Sequence of chain 1.C:
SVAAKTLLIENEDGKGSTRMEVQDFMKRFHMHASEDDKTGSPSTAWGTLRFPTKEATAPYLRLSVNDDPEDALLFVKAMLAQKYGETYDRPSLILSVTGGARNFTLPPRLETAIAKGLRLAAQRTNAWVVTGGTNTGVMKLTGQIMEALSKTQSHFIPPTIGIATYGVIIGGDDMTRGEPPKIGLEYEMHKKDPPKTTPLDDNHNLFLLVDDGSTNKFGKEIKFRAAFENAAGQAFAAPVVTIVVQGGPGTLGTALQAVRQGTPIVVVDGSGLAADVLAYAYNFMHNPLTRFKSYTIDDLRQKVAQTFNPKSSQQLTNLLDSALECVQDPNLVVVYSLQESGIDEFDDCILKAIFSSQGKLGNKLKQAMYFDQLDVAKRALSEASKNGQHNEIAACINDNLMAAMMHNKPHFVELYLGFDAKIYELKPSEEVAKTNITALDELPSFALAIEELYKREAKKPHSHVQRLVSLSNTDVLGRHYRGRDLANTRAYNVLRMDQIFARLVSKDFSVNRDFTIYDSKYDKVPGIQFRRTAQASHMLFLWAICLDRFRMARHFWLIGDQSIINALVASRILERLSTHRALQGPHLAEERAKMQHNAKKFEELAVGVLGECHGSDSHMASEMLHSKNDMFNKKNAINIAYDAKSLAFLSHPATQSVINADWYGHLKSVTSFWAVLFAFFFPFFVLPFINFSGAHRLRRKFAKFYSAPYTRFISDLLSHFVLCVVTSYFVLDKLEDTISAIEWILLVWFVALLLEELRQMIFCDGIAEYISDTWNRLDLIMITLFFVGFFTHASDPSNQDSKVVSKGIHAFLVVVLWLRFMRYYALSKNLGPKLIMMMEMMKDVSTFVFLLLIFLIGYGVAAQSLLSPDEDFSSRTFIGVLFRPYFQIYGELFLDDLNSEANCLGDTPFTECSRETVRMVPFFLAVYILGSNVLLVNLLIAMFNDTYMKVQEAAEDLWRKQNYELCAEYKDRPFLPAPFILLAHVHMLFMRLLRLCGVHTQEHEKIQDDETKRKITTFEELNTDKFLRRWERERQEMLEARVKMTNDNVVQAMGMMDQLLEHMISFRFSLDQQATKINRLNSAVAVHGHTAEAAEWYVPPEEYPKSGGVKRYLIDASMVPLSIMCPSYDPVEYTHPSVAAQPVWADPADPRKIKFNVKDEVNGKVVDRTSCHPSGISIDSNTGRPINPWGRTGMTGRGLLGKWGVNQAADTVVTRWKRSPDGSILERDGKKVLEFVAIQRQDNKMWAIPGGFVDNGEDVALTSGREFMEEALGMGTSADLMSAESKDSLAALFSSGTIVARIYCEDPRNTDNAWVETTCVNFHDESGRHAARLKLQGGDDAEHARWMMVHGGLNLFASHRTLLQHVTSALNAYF

The small molecule below binds the protein below.
Small molecule (SMILES): CC(C)CCC[C@@H](C)[C@H]1CC[C@H]2[C@@H]3CC=C4C[C@@H](O)CC[C@]4(C)[C@H]3CC[C@]12C

Sequence of chain 1.B:
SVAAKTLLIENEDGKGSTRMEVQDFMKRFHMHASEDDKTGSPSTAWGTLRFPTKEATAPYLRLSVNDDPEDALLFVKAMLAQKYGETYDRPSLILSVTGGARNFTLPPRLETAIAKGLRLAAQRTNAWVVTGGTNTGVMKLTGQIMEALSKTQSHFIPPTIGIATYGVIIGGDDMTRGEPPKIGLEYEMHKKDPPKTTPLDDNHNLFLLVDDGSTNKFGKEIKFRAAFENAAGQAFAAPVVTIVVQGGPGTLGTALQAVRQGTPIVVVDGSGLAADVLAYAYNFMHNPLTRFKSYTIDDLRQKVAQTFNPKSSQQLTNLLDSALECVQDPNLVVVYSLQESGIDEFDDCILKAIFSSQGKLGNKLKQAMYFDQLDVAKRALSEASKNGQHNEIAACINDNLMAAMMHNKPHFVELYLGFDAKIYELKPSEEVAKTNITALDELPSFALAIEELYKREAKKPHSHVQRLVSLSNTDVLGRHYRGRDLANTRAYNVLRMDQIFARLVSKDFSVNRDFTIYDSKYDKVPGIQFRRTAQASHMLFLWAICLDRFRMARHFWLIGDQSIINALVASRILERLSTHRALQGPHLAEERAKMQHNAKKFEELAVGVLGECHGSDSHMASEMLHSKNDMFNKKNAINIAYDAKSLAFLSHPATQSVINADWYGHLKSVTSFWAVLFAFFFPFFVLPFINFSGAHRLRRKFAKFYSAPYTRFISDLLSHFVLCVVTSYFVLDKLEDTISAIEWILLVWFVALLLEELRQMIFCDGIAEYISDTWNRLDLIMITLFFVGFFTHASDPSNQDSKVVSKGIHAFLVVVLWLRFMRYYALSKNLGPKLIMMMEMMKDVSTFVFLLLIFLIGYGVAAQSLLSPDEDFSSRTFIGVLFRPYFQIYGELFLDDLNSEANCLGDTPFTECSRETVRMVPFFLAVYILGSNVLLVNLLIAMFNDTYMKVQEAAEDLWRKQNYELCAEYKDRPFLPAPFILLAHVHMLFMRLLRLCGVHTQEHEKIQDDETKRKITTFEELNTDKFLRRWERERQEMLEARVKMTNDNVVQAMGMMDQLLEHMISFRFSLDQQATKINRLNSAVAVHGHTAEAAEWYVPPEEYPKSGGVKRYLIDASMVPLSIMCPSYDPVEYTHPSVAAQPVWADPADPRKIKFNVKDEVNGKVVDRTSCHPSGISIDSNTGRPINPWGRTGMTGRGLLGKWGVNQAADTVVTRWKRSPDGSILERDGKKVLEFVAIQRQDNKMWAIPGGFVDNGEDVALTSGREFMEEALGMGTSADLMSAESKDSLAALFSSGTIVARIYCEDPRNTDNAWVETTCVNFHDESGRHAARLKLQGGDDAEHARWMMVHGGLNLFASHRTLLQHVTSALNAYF

Binding-site contacts:
Ligand atom C1 contacts residue THR1010 of chain 1.B at 3.8 Å.
Ligand atom C27 contacts residue ILE874 of chain 1.C at 4.1 Å (hydrophobic).
Ligand atom C2 contacts residue VAL898 of chain 1.C at 3.5 Å (hydrophobic).
Ligand atom C19 contacts residue GLU1009 of chain 1.B at 4.3 Å.
Ligand atom C21 contacts residue LEU878 of chain 1.C at 3.5 Å (hydrophobic).
Ligand atom C18 contacts residue CLR1 of chain 1.W at 3.6 Å.
Ligand atom C16 contacts residue CLR1 of chain 1.W at 4.2 Å.
Ligand atom C20 contacts residue PHE905 of chain 1.C at 4.0 Å (hydrophobic).
Ligand atom C26 contacts residue CLR1 of chain 1.W at 4.4 Å.
Ligand atom C18 contacts residue PHE905 of chain 1.C at 3.6 Å (hydrophobic).
Ligand atom C5 contacts residue CLR1 of chain 1.W at 4.1 Å.
Ligand atom C21 contacts residue ILE902 of chain 1.C at 4.2 Å (hydrophobic).
Ligand atom C3 contacts residue GLU1009 of chain 1.B at 4.3 Å.
Ligand atom C11 contacts residue ILE902 of chain 1.C at 4.4 Å (hydrophobic).
Ligand atom C8 contacts residue CLR1 of chain 1.W at 4.0 Å.
Ligand atom C19 contacts residue MET1013 of chain 1.B at 4.2 Å (hydrophobic).
Ligand atom C23 contacts residue LEU878 of chain 1.C at 3.9 Å (hydrophobic).
Ligand atom C6 contacts residue CLR1 of chain 1.W at 4.2 Å.
Ligand atom C1 contacts residue VAL898 of chain 1.C at 3.7 Å (hydrophobic).
Ligand atom C25 contacts residue PHE905 of chain 1.C at 4.1 Å (hydrophobic).
Ligand atom C12 contacts residue ILE902 of chain 1.C at 3.6 Å (hydrophobic).
Ligand atom C2 contacts residue GLU1009 of chain 1.B at 4.2 Å.
Ligand atom C19 contacts residue CLR1 of chain 1.W at 3.8 Å.
Ligand atom C25 contacts residue ILE874 of chain 1.C at 4.5 Å (hydrophobic).
Ligand atom C22 contacts residue CLR1 of chain 1.W at 4.0 Å.
Ligand atom C19 contacts residue THR1010 of chain 1.B at 4.3 Å.
Ligand atom C11 contacts residue MET1013 of chain 1.B at 4.2 Å (hydrophobic).
Ligand atom C18 contacts residue MET1013 of chain 1.B at 3.5 Å (hydrophobic).
Ligand atom C20 contacts residue CLR1 of chain 1.W at 4.5 Å.
Ligand atom C4 contacts residue GLU1009 of chain 1.B at 4.3 Å.
Ligand atom C4 contacts residue CLR1 of chain 1.W at 3.9 Å.
Ligand atom C2 contacts residue THR1010 of chain 1.B at 3.9 Å.
Ligand atom O1 contacts residue GLU1009 of chain 1.B at 3.6 Å.
Ligand atom C21 contacts residue PHE905 of chain 1.C at 3.8 Å (hydrophobic).
Ligand atom C24 contacts residue PHE905 of chain 1.C at 3.6 Å (hydrophobic).
Ligand atom C24 contacts residue LEU878 of chain 1.C at 4.4 Å (hydrophobic).
Ligand atom C26 contacts residue PHE905 of chain 1.C at 3.8 Å (hydrophobic).
Ligand atom C15 contacts residue CLR1 of chain 1.W at 4.2 Å.
Ligand atom C3 contacts residue VAL898 of chain 1.C at 4.1 Å (hydrophobic).
Ligand atom C25 contacts residue LEU878 of chain 1.C at 4.2 Å (hydrophobic).